This protein binds this small molecule.
Small molecule (SMILES): CC(=O)N[C@@H]1[C@@H](O)[C@H](O)[C@@H](CO)O[C@H]1O

Binding-site contacts:
Ligand atom C2 contacts residue ASN303 of chain 1.E at 2.6 Å.
Ligand atom O7 contacts residue ASN303 of chain 1.E at 3.7 Å.
Ligand atom C3 contacts residue ASN303 of chain 1.E at 3.9 Å.
Ligand atom C8 contacts residue ILE304 of chain 1.E at 3.7 Å (hydrophobic).
Ligand atom O7 contacts residue GLY302 of chain 1.E at 3.9 Å.
Ligand atom C4 contacts residue ASN303 of chain 1.E at 4.4 Å.
Ligand atom C1 contacts residue ASN303 of chain 1.E at 1.5 Å.
Ligand atom N2 contacts residue LEU105 of chain 1.E at 4.4 Å.
Ligand atom C8 contacts residue GLY302 of chain 1.E at 4.4 Å.
Ligand atom C5 contacts residue ASN303 of chain 1.E at 3.8 Å.
Ligand atom C8 contacts residue LEU105 of chain 1.E at 3.9 Å (hydrophobic).
Ligand atom O5 contacts residue ASN303 of chain 1.E at 2.5 Å (h-bond).
Ligand atom N2 contacts residue ASN303 of chain 1.E at 3.0 Å (h-bond).
Ligand atom C8 contacts residue ASN303 of chain 1.E at 3.8 Å.
Ligand atom C7 contacts residue ASN303 of chain 1.E at 3.4 Å.
Ligand atom C7 contacts residue GLY302 of chain 1.E at 4.5 Å.

Sequence of chain 1.E:
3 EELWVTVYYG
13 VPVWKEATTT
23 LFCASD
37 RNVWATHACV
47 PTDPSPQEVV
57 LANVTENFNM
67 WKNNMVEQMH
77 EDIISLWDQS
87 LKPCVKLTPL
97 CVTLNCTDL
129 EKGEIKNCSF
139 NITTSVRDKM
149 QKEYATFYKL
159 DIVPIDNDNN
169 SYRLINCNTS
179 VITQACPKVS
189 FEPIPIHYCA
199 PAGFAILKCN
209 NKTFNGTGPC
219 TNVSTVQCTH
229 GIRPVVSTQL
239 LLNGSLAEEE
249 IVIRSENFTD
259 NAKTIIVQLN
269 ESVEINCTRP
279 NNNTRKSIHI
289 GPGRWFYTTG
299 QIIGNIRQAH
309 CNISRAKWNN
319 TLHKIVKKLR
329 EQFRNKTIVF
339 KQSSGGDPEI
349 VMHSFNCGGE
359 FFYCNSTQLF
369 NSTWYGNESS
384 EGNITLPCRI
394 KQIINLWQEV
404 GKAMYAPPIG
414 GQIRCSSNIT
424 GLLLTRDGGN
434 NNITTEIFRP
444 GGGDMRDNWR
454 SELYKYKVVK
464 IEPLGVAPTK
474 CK